The protein below binds the small molecule below.
Small molecule (SMILES): Cc1cc(CCCOc2c(C)cc(-n3nnc(C)n3)cc2C)on1

Binding-site contacts:
Ligand atom C4A contacts residue PHE179 of chain 29.A at 3.5 Å (hydrophobic).
Ligand atom C5B contacts residue TYR144 of chain 29.A at 3.7 Å (hydrophobic).
Ligand atom C4 contacts residue MET214 of chain 29.A at 4.0 Å (hydrophobic).
Ligand atom N1A contacts residue MET124 of chain 29.A at 3.9 Å.
Ligand atom N2 contacts residue MET214 of chain 29.A at 3.7 Å.
Ligand atom C1B contacts residue LEU181 of chain 29.A at 3.9 Å (hydrophobic).
Ligand atom O1 contacts residue MET214 of chain 29.A at 3.2 Å.
Ligand atom CM3 contacts residue TYR190 of chain 29.A at 3.8 Å (hydrophobic).
Ligand atom CM4 contacts residue VAL168 of chain 29.A at 3.9 Å (hydrophobic).
Ligand atom N5A contacts residue LEU217 of chain 29.A at 3.7 Å.
Ligand atom C5B contacts residue LEU181 of chain 29.A at 3.6 Å (hydrophobic).
Ligand atom N1A contacts residue PHE179 of chain 29.A at 3.2 Å.
Ligand atom N2 contacts residue LEU100 of chain 29.A at 3.8 Å.
Ligand atom O1 contacts residue LEU100 of chain 29.A at 3.8 Å.
Ligand atom C6B contacts residue LEU181 of chain 29.A at 3.5 Å (hydrophobic).
Ligand atom CM4 contacts residue TYR144 of chain 29.A at 3.8 Å (hydrophobic).
Ligand atom N3A contacts residue TYR144 of chain 29.A at 3.2 Å.
Ligand atom CM4 contacts residue TYR142 of chain 29.A at 3.9 Å (hydrophobic).
Ligand atom CM6 contacts residue TYR144 of chain 29.A at 3.7 Å (hydrophobic).
Ligand atom C5 contacts residue LEU100 of chain 29.A at 4.0 Å (hydrophobic).
Ligand atom N2A contacts residue PHE179 of chain 29.A at 3.3 Å.
Ligand atom CM2 contacts residue ILE122 of chain 29.A at 3.9 Å (hydrophobic).
Ligand atom C4 contacts residue LEU100 of chain 29.A at 3.8 Å (hydrophobic).
Ligand atom C1C contacts residue MET214 of chain 29.A at 3.4 Å (hydrophobic).
Ligand atom N2A contacts residue TYR144 of chain 29.A at 4.0 Å.
Ligand atom C4A contacts residue TYR144 of chain 29.A at 3.5 Å (hydrophobic).
Ligand atom C1B contacts residue ILE98 of chain 29.A at 3.6 Å (hydrophobic).
Ligand atom C3C contacts residue LEU181 of chain 29.A at 4.0 Å (hydrophobic).
Ligand atom N1A contacts residue LEU217 of chain 29.A at 3.4 Å.
Ligand atom CM2 contacts residue ILE77 of chain 29.A at 3.9 Å (hydrophobic).
Ligand atom C4 contacts residue TYR190 of chain 29.A at 3.8 Å (hydrophobic).
Ligand atom C3 contacts residue LEU100 of chain 29.A at 3.7 Å (hydrophobic).
Ligand atom N5A contacts residue PHE179 of chain 29.A at 3.2 Å.
Ligand atom CM6 contacts residue LEU184 of chain 29.A at 3.6 Å (hydrophobic).
Ligand atom CM6 contacts residue LEU181 of chain 29.A at 3.8 Å (hydrophobic).
Ligand atom C5 contacts residue MET214 of chain 29.A at 3.7 Å (hydrophobic).
Ligand atom CM4 contacts residue ALA166 of chain 29.A at 3.1 Å (hydrophobic).
Ligand atom N3A contacts residue PHE179 of chain 29.A at 3.6 Å.
Ligand atom O1B contacts residue ILE98 of chain 29.A at 3.1 Å.
Ligand atom C6B contacts residue ILE98 of chain 29.A at 3.8 Å (hydrophobic).

Sequence of chain 29.A:
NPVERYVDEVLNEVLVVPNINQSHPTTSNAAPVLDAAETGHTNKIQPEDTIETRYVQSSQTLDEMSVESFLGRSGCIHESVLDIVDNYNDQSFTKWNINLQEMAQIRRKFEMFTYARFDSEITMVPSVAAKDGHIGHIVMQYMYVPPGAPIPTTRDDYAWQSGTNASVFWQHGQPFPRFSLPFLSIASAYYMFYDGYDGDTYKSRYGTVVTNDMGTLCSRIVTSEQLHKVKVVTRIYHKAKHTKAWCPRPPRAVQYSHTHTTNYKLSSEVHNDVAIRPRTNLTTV